Sequence of chain 1.D:
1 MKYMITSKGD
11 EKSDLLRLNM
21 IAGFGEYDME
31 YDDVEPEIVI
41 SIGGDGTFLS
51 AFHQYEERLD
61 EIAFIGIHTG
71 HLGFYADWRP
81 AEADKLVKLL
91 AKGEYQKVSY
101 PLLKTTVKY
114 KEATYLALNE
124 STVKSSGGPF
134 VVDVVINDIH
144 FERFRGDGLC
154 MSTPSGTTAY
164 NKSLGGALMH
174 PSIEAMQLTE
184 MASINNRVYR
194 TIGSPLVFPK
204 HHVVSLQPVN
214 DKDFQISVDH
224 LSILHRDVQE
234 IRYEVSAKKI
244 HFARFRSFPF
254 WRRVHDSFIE

Binding-site contacts:
Ligand atom CBA contacts residue GLU123 of chain 1.B at 3.4 Å.
Ligand atom OBJ contacts residue GLU123 of chain 1.B at 2.5 Å (salt-bridge).
Ligand atom CAH contacts residue GLY149 of chain 1.D at 3.8 Å.
Ligand atom NBH contacts residue GLY46 of chain 1.B at 3.8 Å.
Ligand atom OBI contacts residue ASN122 of chain 1.B at 3.5 Å (h-bond).
Ligand atom CBB contacts residue ASP222 of chain 1.B at 3.5 Å.
Ligand atom NAI contacts residue PRO132 of chain 1.D at 3.6 Å.
Ligand atom NAI contacts residue PHE133 of chain 1.D at 3.7 Å.
Ligand atom OBJ contacts residue ALA162 of chain 1.B at 3.3 Å.
Ligand atom CAK contacts residue ASP150 of chain 1.D at 3.4 Å.
Ligand atom N7 contacts residue ASP150 of chain 1.D at 3.8 Å.
Ligand atom CAJ contacts residue ASP150 of chain 1.D at 3.8 Å.
Ligand atom NAI contacts residue GLY149 of chain 1.D at 2.8 Å (h-bond).
Ligand atom CAO contacts residue TYR163 of chain 1.B at 3.5 Å (hydrophobic).
Ligand atom N6 contacts residue GLY149 of chain 1.D at 3.8 Å.
Ligand atom NAL contacts residue ASP150 of chain 1.D at 3.6 Å (salt-bridge).
Ligand atom N6 contacts residue ALA185 of chain 1.D at 3.1 Å (h-bond).
Ligand atom NAI contacts residue ASP150 of chain 1.D at 3.9 Å.
Ligand atom N6 contacts residue ASP150 of chain 1.D at 3.1 Å (salt-bridge).
Ligand atom C2 contacts residue SER166 of chain 1.B at 3.2 Å.
Ligand atom CAD contacts residue PRO132 of chain 1.D at 3.8 Å (hydrophobic).
Ligand atom OAN contacts residue LYS127 of chain 1.B at 3.7 Å.
Ligand atom CBB contacts residue GLU123 of chain 1.B at 3.4 Å.
Ligand atom CAB contacts residue ARG148 of chain 1.D at 3.2 Å.
Ligand atom OBI contacts residue ASP222 of chain 1.B at 3.4 Å (salt-bridge).
Ligand atom CAJ contacts residue GLY131 of chain 1.D at 3.5 Å.
Ligand atom OBJ contacts residue TYR163 of chain 1.B at 3.4 Å (h-bond).
Ligand atom C5 contacts residue TYR163 of chain 1.B at 3.4 Å (hydrophobic).
Ligand atom CAA contacts residue ARG148 of chain 1.D at 3.4 Å.
Ligand atom N3 contacts residue TYR163 of chain 1.B at 3.7 Å.
Ligand atom CAD contacts residue GLY149 of chain 1.D at 3.7 Å.
Ligand atom N7 contacts residue TYR163 of chain 1.B at 3.5 Å.
Ligand atom CAH contacts residue PRO132 of chain 1.D at 3.7 Å (hydrophobic).
Ligand atom C6 contacts residue TYR163 of chain 1.B at 3.5 Å (hydrophobic).
Ligand atom CBA contacts residue TYR163 of chain 1.B at 3.8 Å (hydrophobic).
Ligand atom N1 contacts residue SER166 of chain 1.B at 2.9 Å (h-bond).
Ligand atom OBI contacts residue GLU123 of chain 1.B at 3.0 Å (salt-bridge).
Ligand atom OBI contacts residue LEU49 of chain 1.B at 3.8 Å.
Ligand atom C6 contacts residue SER166 of chain 1.B at 3.9 Å.
Ligand atom N6 contacts residue TYR163 of chain 1.B at 3.5 Å.

This small molecule binds to this protein.
Small molecule (SMILES): [N-]=[N+]=NC[C@H]1O[C@@H](n2c(SCC(=O)NCCc3nc4ccccc4[nH]3)nc3c(N)ncnc32)[C@H](O)[C@@H]1O

Sequence of chain 1.B:
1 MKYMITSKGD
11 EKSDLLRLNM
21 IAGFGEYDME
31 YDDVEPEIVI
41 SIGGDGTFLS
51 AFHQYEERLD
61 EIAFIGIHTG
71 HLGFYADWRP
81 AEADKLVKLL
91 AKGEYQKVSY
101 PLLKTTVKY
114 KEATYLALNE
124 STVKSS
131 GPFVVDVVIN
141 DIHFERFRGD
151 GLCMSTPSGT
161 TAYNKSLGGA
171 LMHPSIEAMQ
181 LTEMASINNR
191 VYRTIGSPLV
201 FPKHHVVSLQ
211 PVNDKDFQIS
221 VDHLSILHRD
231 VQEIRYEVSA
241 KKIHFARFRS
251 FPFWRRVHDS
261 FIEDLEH